Sequence of chain 1.A:
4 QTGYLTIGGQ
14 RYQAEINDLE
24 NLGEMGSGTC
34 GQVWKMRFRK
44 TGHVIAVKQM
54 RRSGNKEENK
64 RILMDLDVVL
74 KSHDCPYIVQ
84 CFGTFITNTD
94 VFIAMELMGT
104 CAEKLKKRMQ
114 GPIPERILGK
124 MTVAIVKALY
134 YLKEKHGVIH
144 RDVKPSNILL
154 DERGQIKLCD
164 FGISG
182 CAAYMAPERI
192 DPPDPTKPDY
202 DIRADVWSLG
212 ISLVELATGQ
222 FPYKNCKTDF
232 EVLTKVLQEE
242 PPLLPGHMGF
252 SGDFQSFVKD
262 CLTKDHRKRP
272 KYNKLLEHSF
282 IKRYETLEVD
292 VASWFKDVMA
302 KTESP

Binding-site contacts:
Ligand atom NBF contacts residue MET28 of chain 1.A at 3.3 Å.
Ligand atom N1 contacts residue LEU100 of chain 1.A at 3.6 Å.
Ligand atom CAE contacts residue ILE65 of chain 1.A at 3.2 Å (hydrophobic).
Ligand atom OAC contacts residue SER30 of chain 1.A at 3.6 Å (h-bond).
Ligand atom CAA contacts residue SER149 of chain 1.A at 3.7 Å.
Ligand atom CAE contacts residue LEU69 of chain 1.A at 3.5 Å (hydrophobic).
Ligand atom OAV contacts residue LYS51 of chain 1.A at 3.4 Å.
Ligand atom CAQ contacts residue EDO1 of chain 1.H at 3.7 Å.
Ligand atom OAC contacts residue EDO1 of chain 1.H at 3.1 Å (h-bond).
Ligand atom NAU contacts residue MET28 of chain 1.A at 3.3 Å.
Ligand atom C5 contacts residue MET28 of chain 1.A at 3.4 Å (hydrophobic).
Ligand atom CAK contacts residue PHE164 of chain 1.A at 3.6 Å (hydrophobic).
Ligand atom CAG contacts residue LEU69 of chain 1.A at 3.8 Å (hydrophobic).
Ligand atom CAP contacts residue MET28 of chain 1.A at 3.2 Å (hydrophobic).
Ligand atom N3 contacts residue EDO1 of chain 1.H at 3.2 Å.
Ligand atom C2 contacts residue MET28 of chain 1.A at 3.5 Å (hydrophobic).
Ligand atom CBB contacts residue MET28 of chain 1.A at 3.3 Å (hydrophobic).
Ligand atom N1 contacts residue MET101 of chain 1.A at 2.8 Å (h-bond).
Ligand atom C6 contacts residue GLU99 of chain 1.A at 3.6 Å.
Ligand atom CAD contacts residue EDO1 of chain 1.H at 3.4 Å.
Ligand atom CAA contacts residue CYS104 of chain 1.A at 1.6 Å (hydrophobic).
Ligand atom OAV contacts residue MET98 of chain 1.A at 3.6 Å.
Ligand atom CAQ contacts residue SER30 of chain 1.A at 3.6 Å.
Ligand atom CAW contacts residue EDO1 of chain 1.H at 2.9 Å.
Ligand atom CAQ contacts residue GLY31 of chain 1.A at 3.2 Å.
Ligand atom N3 contacts residue MET28 of chain 1.A at 3.3 Å (h-bond).
Ligand atom C4 contacts residue MET28 of chain 1.A at 3.3 Å (hydrophobic).
Ligand atom NBG contacts residue EDO1 of chain 1.H at 3.3 Å (h-bond).
Ligand atom CAI contacts residue LYS51 of chain 1.A at 3.3 Å.
Ligand atom NAB contacts residue GLU99 of chain 1.A at 2.6 Å (salt-bridge).
Ligand atom OAC contacts residue LYS107 of chain 1.A at 3.0 Å (salt-bridge).
Ligand atom CBE contacts residue EDO1 of chain 1.H at 3.7 Å.
Ligand atom CAD contacts residue CYS104 of chain 1.A at 2.8 Å (hydrophobic).
Ligand atom C2 contacts residue MET101 of chain 1.A at 3.2 Å (hydrophobic).
Ligand atom CAY contacts residue LYS51 of chain 1.A at 3.7 Å.
Ligand atom CAO contacts residue EDO1 of chain 1.H at 3.5 Å.
Ligand atom CAL contacts residue MET98 of chain 1.A at 3.5 Å (hydrophobic).
Ligand atom C2 contacts residue EDO1 of chain 1.H at 3.7 Å.
Ligand atom CAN contacts residue MET28 of chain 1.A at 3.7 Å (hydrophobic).
Ligand atom CAE contacts residue ASP68 of chain 1.A at 3.6 Å.

The protein below binds the small molecule below.
Small molecule (SMILES): CCC(=O)N1CCC[C@@H](n2nc(-c3ccc(Oc4ccccc4)cc3)c3c(N)ncnc32)C1